Sequence of chain 4.A:
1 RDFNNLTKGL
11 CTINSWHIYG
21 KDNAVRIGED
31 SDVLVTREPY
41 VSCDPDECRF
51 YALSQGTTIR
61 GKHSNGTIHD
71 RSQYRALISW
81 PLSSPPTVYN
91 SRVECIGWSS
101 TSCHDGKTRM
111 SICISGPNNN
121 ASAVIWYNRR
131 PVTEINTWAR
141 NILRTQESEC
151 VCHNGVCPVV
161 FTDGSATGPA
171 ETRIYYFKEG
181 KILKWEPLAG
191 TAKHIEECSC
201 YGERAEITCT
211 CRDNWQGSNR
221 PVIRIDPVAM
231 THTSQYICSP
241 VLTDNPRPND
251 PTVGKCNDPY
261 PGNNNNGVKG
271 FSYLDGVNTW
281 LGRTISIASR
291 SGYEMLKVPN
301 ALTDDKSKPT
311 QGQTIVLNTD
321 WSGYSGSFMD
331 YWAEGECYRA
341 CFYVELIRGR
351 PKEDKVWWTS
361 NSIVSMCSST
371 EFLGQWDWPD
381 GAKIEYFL

Binding-site contacts:
Ligand atom O6 contacts residue TYR324 of chain 4.A at 3.0 Å (h-bond).
Ligand atom O1B contacts residue 9VP1 of chain 4.H at 0.6 Å (h-bond).
Ligand atom C10 contacts residue 9VP1 of chain 4.H at 0.4 Å.
Ligand atom O8 contacts residue 9VP1 of chain 4.H at 0.3 Å (h-bond).
Ligand atom O8 contacts residue GLU196 of chain 4.A at 2.7 Å (salt-bridge).
Ligand atom O8 contacts residue GLU197 of chain 4.A at 3.4 Å (salt-bridge).
Ligand atom C11 contacts residue 9VP1 of chain 4.H at 0.5 Å.
Ligand atom C9 contacts residue 9VP1 of chain 4.H at 0.7 Å.
Ligand atom O1A contacts residue 9VP1 of chain 4.H at 0.4 Å (h-bond).
Ligand atom F1 contacts residue ASP70 of chain 4.A at 2.5 Å.
Ligand atom O1A contacts residue ARG290 of chain 4.A at 2.7 Å (salt-bridge).
Ligand atom C8 contacts residue 9VP1 of chain 4.H at 0.3 Å.
Ligand atom O1B contacts residue ARG37 of chain 4.A at 2.8 Å (salt-bridge).
Ligand atom O9 contacts residue 9VP1 of chain 4.H at 0.5 Å (h-bond).
Ligand atom O1B contacts residue ARG290 of chain 4.A at 2.8 Å (salt-bridge).
Ligand atom C3 contacts residue 9VP1 of chain 4.H at 0.8 Å.
Ligand atom C2 contacts residue 9VP1 of chain 4.H at 1.3 Å.
Ligand atom O10 contacts residue 9VP1 of chain 4.H at 0.5 Å (h-bond).
Ligand atom O7 contacts residue 9VP1 of chain 4.H at 0.7 Å (h-bond).
Ligand atom O10 contacts residue ARG71 of chain 4.A at 2.8 Å (salt-bridge).
Ligand atom O6 contacts residue 9VP1 of chain 4.H at 0.5 Å (h-bond).
Ligand atom N5 contacts residue 9VP1 of chain 4.H at 0.2 Å (h-bond).
Ligand atom C2 contacts residue TYR324 of chain 4.A at 2.6 Å (hydrophobic).
Ligand atom O1A contacts residue ARG212 of chain 4.A at 3.3 Å (salt-bridge).
Ligand atom F1 contacts residue ARG37 of chain 4.A at 3.4 Å.
Ligand atom C3 contacts residue TYR324 of chain 4.A at 3.1 Å (hydrophobic).
Ligand atom O9 contacts residue ARG144 of chain 4.A at 3.3 Å (salt-bridge).
Ligand atom C9 contacts residue GLU196 of chain 4.A at 3.2 Å.
Ligand atom C5 contacts residue 9VP1 of chain 4.H at 0.3 Å.
Ligand atom C4 contacts residue 9VP1 of chain 4.H at 0.4 Å.
Ligand atom O1A contacts residue TYR324 of chain 4.A at 3.4 Å (h-bond).
Ligand atom O9 contacts residue GLU196 of chain 4.A at 2.4 Å (salt-bridge).
Ligand atom C3 contacts residue GLU38 of chain 4.A at 3.4 Å.
Ligand atom C1 contacts residue TYR324 of chain 4.A at 2.9 Å (hydrophobic).
Ligand atom C6 contacts residue 9VP1 of chain 4.H at 0.2 Å.
Ligand atom O8 contacts residue ARG212 of chain 4.A at 3.3 Å (salt-bridge).
Ligand atom F1 contacts residue 9VP1 of chain 4.H at 1.2 Å.
Ligand atom C7 contacts residue 9VP1 of chain 4.H at 0.4 Å.
Ligand atom C6 contacts residue TYR324 of chain 4.A at 3.4 Å (hydrophobic).
Ligand atom C1 contacts residue 9VP1 of chain 4.H at 0.7 Å.

The small molecule below binds the protein below.
Small molecule (SMILES): CC(=O)N[C@@H]1C[C@@H](F)C(C(=O)O)=[O+][C@H]1[C@H](O)[C@H](O)CO